A small-molecule ligand and the protein it binds are described below.
Small molecule (SMILES): CC(=O)N[C@@H]1[C@@H](O)[C@H](O)[C@@H](CO)O[C@H]1O

Sequence of chain 1.A:
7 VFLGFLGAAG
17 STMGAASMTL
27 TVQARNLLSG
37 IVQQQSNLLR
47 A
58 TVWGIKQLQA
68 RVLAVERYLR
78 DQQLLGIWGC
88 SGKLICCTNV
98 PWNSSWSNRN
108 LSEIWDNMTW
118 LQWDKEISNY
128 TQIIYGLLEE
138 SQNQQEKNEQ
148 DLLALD

Binding-site contacts:
Ligand atom N2 contacts residue ASN114 of chain 1.A at 3.0 Å (h-bond).
Ligand atom C2 contacts residue ASN114 of chain 1.A at 2.6 Å.
Ligand atom C7 contacts residue ASN114 of chain 1.A at 4.0 Å.
Ligand atom C5 contacts residue ASN114 of chain 1.A at 3.7 Å.
Ligand atom C3 contacts residue ASN114 of chain 1.A at 3.8 Å.
Ligand atom O5 contacts residue ASN114 of chain 1.A at 2.4 Å (h-bond).
Ligand atom C8 contacts residue NAG1 of chain 1.X at 3.5 Å.
Ligand atom C1 contacts residue ASN114 of chain 1.A at 1.5 Å.
Ligand atom C4 contacts residue ASN114 of chain 1.A at 4.3 Å.